Binding-site contacts:
Ligand atom O29 contacts residue TYR289 of chain 2.B at 3.3 Å.
Ligand atom C5 contacts residue ARG298 of chain 2.B at 3.0 Å.
Ligand atom C4 contacts residue TYR282 of chain 2.B at 3.7 Å (hydrophobic).
Ligand atom O29 contacts residue ASP295 of chain 2.B at 3.2 Å (salt-bridge).
Ligand atom C15 contacts residue TRP97 of chain 2.A at 3.5 Å (hydrophobic).
Ligand atom C19 contacts residue TYR45 of chain 2.A at 3.7 Å (hydrophobic).
Ligand atom N23 contacts residue TYR45 of chain 2.A at 3.5 Å.
Ligand atom C6 contacts residue ARG92 of chain 2.A at 3.8 Å.
Ligand atom O27 contacts residue ASP295 of chain 2.B at 3.3 Å (salt-bridge).
Ligand atom O30 contacts residue TYR45 of chain 2.A at 3.3 Å.
Ligand atom C22 contacts residue ARG92 of chain 2.A at 3.6 Å.
Ligand atom N23 contacts residue TRP97 of chain 2.A at 3.8 Å.
Ligand atom C11 contacts residue TYR282 of chain 2.B at 3.3 Å (hydrophobic).
Ligand atom C21 contacts residue TYR306 of chain 2.A at 3.5 Å (hydrophobic).
Ligand atom C7 contacts residue TYR282 of chain 2.B at 3.5 Å (hydrophobic).
Ligand atom N24 contacts residue ASN302 of chain 2.B at 3.7 Å.
Ligand atom O30 contacts residue GLU46 of chain 2.A at 3.5 Å (salt-bridge).
Ligand atom C5 contacts residue TYR282 of chain 2.B at 3.5 Å (hydrophobic).
Ligand atom O30 contacts residue TRP97 of chain 2.A at 3.2 Å.
Ligand atom C22 contacts residue SER369 of chain 2.A at 3.6 Å.
Ligand atom O29 contacts residue LEU299 of chain 2.B at 3.4 Å.
Ligand atom C2 contacts residue TYR282 of chain 2.B at 3.6 Å (hydrophobic).
Ligand atom O28 contacts residue SER369 of chain 2.A at 2.4 Å (h-bond).
Ligand atom C15 contacts residue TYR45 of chain 2.A at 3.6 Å (hydrophobic).
Ligand atom C20 contacts residue ASN302 of chain 2.B at 3.3 Å.
Ligand atom C21 contacts residue TYR45 of chain 2.A at 3.4 Å (hydrophobic).
Ligand atom C4 contacts residue ARG298 of chain 2.B at 3.3 Å.
Ligand atom N26 contacts residue TYR282 of chain 2.B at 3.3 Å (h-bond).
Ligand atom C18 contacts residue ASN302 of chain 2.B at 3.5 Å.
Ligand atom C10 contacts residue TYR282 of chain 2.B at 3.6 Å (hydrophobic).
Ligand atom C16 contacts residue SER369 of chain 2.A at 3.5 Å.
Ligand atom N26 contacts residue ASP295 of chain 2.B at 3.4 Å (salt-bridge).
Ligand atom C20 contacts residue TYR306 of chain 2.A at 3.7 Å (hydrophobic).
Ligand atom C13 contacts residue TYR282 of chain 2.B at 3.5 Å (hydrophobic).
Ligand atom C1 contacts residue TYR282 of chain 2.B at 3.6 Å (hydrophobic).
Ligand atom O27 contacts residue ARG298 of chain 2.B at 3.7 Å.
Ligand atom O31 contacts residue SER369 of chain 2.A at 3.5 Å (h-bond).
Ligand atom C2 contacts residue GLU287 of chain 2.B at 3.5 Å.
Ligand atom CL32 contacts residue TYR45 of chain 2.A at 2.8 Å.
Ligand atom O27 contacts residue TYR282 of chain 2.B at 3.4 Å (h-bond).

This protein binds this small molecule.
Small molecule (SMILES): COc1ccccc1-c1noc(C)c1C(=O)N1CCN(c2ccc([N+](=O)[O-])cc2Cl)CC1

Sequence of chain 2.B:
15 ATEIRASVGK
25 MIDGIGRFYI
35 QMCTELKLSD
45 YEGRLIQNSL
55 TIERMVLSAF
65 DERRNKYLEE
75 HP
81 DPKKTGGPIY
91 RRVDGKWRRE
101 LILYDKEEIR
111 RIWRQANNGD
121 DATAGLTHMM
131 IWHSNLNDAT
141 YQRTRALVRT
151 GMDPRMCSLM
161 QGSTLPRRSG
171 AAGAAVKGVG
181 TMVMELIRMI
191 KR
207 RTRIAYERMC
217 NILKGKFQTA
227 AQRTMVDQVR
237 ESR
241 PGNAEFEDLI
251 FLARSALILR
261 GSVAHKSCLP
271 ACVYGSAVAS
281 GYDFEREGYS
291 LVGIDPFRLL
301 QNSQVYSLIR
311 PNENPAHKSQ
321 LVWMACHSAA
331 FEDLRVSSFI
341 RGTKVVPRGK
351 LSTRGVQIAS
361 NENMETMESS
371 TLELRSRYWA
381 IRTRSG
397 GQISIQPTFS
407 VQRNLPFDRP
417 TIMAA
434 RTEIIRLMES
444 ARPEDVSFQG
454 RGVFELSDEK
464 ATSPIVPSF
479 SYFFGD

Sequence of chain 2.A:
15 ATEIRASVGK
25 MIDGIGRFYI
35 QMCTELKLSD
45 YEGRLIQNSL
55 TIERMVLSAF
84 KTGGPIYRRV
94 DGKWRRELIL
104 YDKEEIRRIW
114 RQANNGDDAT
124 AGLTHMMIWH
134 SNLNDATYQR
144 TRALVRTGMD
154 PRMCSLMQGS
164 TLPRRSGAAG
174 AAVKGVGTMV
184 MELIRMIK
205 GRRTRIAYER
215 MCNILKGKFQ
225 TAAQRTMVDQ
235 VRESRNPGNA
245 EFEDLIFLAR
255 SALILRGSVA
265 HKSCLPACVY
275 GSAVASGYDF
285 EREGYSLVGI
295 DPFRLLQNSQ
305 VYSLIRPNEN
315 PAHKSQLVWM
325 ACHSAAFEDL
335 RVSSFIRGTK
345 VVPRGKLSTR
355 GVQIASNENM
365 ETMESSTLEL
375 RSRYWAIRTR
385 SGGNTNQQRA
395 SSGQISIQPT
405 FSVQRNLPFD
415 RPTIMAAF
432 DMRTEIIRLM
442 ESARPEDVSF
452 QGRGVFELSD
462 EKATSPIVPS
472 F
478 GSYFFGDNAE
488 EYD